Binding-site contacts:
Ligand atom C14 contacts residue HIS201 of chain 1.A at 3.0 Å.
Ligand atom C7 contacts residue ILE151 of chain 1.A at 3.4 Å (hydrophobic).
Ligand atom C21 contacts residue ASP170 of chain 1.A at 2.9 Å.
Ligand atom O2 contacts residue GLY147 of chain 1.A at 2.7 Å (h-bond).
Ligand atom C13 contacts residue HIS201 of chain 1.A at 3.0 Å.
Ligand atom C14 contacts residue GLY147 of chain 1.A at 3.6 Å.
Ligand atom O1 contacts residue THR202 of chain 1.A at 2.5 Å (h-bond).
Ligand atom O5 contacts residue LEU148 of chain 1.A at 3.1 Å (h-bond).
Ligand atom C22 contacts residue ASP170 of chain 1.A at 3.4 Å.
Ligand atom C14 contacts residue THR202 of chain 1.A at 2.9 Å.
Ligand atom O1 contacts residue GLY147 of chain 1.A at 3.1 Å (h-bond).
Ligand atom C7 contacts residue ARG150 of chain 1.A at 3.0 Å.
Ligand atom O6 contacts residue PRO203 of chain 1.A at 3.2 Å.
Ligand atom O8 contacts residue THR202 of chain 1.A at 2.9 Å (h-bond).
Ligand atom C16 contacts residue LEU148 of chain 1.A at 3.5 Å (hydrophobic).
Ligand atom C16 contacts residue GLY152 of chain 1.A at 3.0 Å.
Ligand atom O8 contacts residue GLY147 of chain 1.A at 3.1 Å.
Ligand atom O5 contacts residue ASP170 of chain 1.A at 2.7 Å (salt-bridge).
Ligand atom C20 contacts residue ASP170 of chain 1.A at 3.5 Å.
Ligand atom O3 contacts residue ARG150 of chain 1.A at 3.1 Å (salt-bridge).
Ligand atom O4 contacts residue LEU148 of chain 1.A at 2.9 Å (h-bond).
Ligand atom C11 contacts residue HIS201 of chain 1.A at 3.5 Å.
Ligand atom C15 contacts residue HIS201 of chain 1.A at 3.5 Å.
Ligand atom C15 contacts residue GLY152 of chain 1.A at 3.4 Å.
Ligand atom C19 contacts residue ASP170 of chain 1.A at 3.2 Å.
Ligand atom C18 contacts residue ARG150 of chain 1.A at 3.5 Å.
Ligand atom C10 contacts residue HIS201 of chain 1.A at 3.6 Å.
Ligand atom C18 contacts residue GLY149 of chain 1.A at 3.6 Å.
Ligand atom C16 contacts residue ILE151 of chain 1.A at 3.3 Å (hydrophobic).
Ligand atom O1 contacts residue HIS201 of chain 1.A at 3.0 Å.
Ligand atom O2 contacts residue GLY152 of chain 1.A at 3.1 Å.
Ligand atom C17 contacts residue HIS201 of chain 1.A at 2.9 Å.
Ligand atom C17 contacts residue GLY147 of chain 1.A at 2.8 Å.
Ligand atom C17 contacts residue LEU146 of chain 1.A at 2.9 Å (hydrophobic).
Ligand atom C8 contacts residue ARG150 of chain 1.A at 3.4 Å.
Ligand atom C13 contacts residue THR202 of chain 1.A at 3.1 Å.
Ligand atom C24 contacts residue PRO203 of chain 1.A at 3.4 Å (hydrophobic).
Ligand atom C19 contacts residue LEU148 of chain 1.A at 3.1 Å (hydrophobic).
Ligand atom O1 contacts residue LEU146 of chain 1.A at 2.8 Å (h-bond).
Ligand atom C15 contacts residue GLY147 of chain 1.A at 3.5 Å.

Sequence of chain 1.A:
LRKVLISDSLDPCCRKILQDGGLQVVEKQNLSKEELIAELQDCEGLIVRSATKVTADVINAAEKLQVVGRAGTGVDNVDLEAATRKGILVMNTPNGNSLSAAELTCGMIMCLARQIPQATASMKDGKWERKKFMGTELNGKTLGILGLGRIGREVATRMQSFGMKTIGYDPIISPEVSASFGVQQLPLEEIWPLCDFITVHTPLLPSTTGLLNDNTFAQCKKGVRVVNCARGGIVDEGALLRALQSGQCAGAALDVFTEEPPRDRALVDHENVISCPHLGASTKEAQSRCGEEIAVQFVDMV

This small molecule binds to this protein.
Small molecule (SMILES): COC(=O)C[C@](O)(CCCC(C)(C)O)C(=O)O[C@@H]1C(OC)=C[C@]23CCCN2CCc2cc4c(cc2[C@H]13)OCO4